This protein binds this small molecule.
Small molecule (SMILES): CC(=O)N[C@H]1[C@H](O[C@H]2[C@H](O)[C@@H](NC(C)=O)CO[C@@H]2CO)O[C@H](CO)[C@@H](O)[C@@H]1O

Binding-site contacts:
Ligand atom C4 contacts residue VAL171 of chain 1.A at 4.1 Å (hydrophobic).
Ligand atom O6 contacts residue VAL171 of chain 1.A at 4.5 Å.
Ligand atom C2 contacts residue ASN125 of chain 1.A at 4.2 Å.
Ligand atom C1 contacts residue ASN122 of chain 1.A at 1.4 Å.
Ligand atom O4 contacts residue VAL127 of chain 1.A at 4.3 Å.
Ligand atom O5 contacts residue VAL171 of chain 1.A at 3.9 Å.
Ligand atom C3 contacts residue ASN122 of chain 1.A at 3.7 Å.
Ligand atom C1 contacts residue ASN125 of chain 1.A at 4.2 Å.
Ligand atom N2 contacts residue ASN122 of chain 1.A at 2.8 Å (h-bond).
Ligand atom O6 contacts residue ASN125 of chain 1.A at 3.1 Å (h-bond).
Ligand atom O5 contacts residue ASN125 of chain 1.A at 3.3 Å (h-bond).
Ligand atom C6 contacts residue ASN125 of chain 1.A at 3.8 Å.
Ligand atom C4 contacts residue ASN122 of chain 1.A at 4.2 Å.
Ligand atom O7 contacts residue ALA123 of chain 1.A at 3.6 Å.
Ligand atom C5 contacts residue VAL127 of chain 1.A at 4.1 Å (hydrophobic).
Ligand atom C4 contacts residue ASN125 of chain 1.A at 4.4 Å.
Ligand atom C3 contacts residue ASN125 of chain 1.A at 3.4 Å.
Ligand atom O7 contacts residue GLU169 of chain 1.A at 4.2 Å.
Ligand atom O7 contacts residue VAL171 of chain 1.A at 3.5 Å.
Ligand atom C5 contacts residue ASN122 of chain 1.A at 3.6 Å.
Ligand atom C3 contacts residue VAL171 of chain 1.A at 4.3 Å (hydrophobic).
Ligand atom C5 contacts residue ASN125 of chain 1.A at 4.1 Å.
Ligand atom C7 contacts residue ALA123 of chain 1.A at 4.2 Å (hydrophobic).
Ligand atom C7 contacts residue GLU169 of chain 1.A at 4.4 Å.
Ligand atom O5 contacts residue ASN122 of chain 1.A at 2.4 Å (h-bond).
Ligand atom O3 contacts residue ASN125 of chain 1.A at 3.7 Å.
Ligand atom O7 contacts residue VAL127 of chain 1.A at 3.4 Å.
Ligand atom C2 contacts residue VAL171 of chain 1.A at 3.8 Å (hydrophobic).
Ligand atom C2 contacts residue ASN122 of chain 1.A at 2.5 Å.
Ligand atom O4 contacts residue ASN125 of chain 1.A at 3.8 Å.
Ligand atom C8 contacts residue GLU169 of chain 1.A at 3.9 Å.
Ligand atom C7 contacts residue VAL171 of chain 1.A at 4.1 Å (hydrophobic).
Ligand atom O4 contacts residue VAL171 of chain 1.A at 4.2 Å.
Ligand atom C1 contacts residue VAL171 of chain 1.A at 4.2 Å (hydrophobic).
Ligand atom O7 contacts residue ASN122 of chain 1.A at 3.2 Å (h-bond).
Ligand atom N2 contacts residue ASN125 of chain 1.A at 3.9 Å.
Ligand atom O3 contacts residue VAL171 of chain 1.A at 3.8 Å.
Ligand atom C7 contacts residue ASN122 of chain 1.A at 3.3 Å.
Ligand atom N2 contacts residue ALA123 of chain 1.A at 4.5 Å.

Sequence of chain 1.A:
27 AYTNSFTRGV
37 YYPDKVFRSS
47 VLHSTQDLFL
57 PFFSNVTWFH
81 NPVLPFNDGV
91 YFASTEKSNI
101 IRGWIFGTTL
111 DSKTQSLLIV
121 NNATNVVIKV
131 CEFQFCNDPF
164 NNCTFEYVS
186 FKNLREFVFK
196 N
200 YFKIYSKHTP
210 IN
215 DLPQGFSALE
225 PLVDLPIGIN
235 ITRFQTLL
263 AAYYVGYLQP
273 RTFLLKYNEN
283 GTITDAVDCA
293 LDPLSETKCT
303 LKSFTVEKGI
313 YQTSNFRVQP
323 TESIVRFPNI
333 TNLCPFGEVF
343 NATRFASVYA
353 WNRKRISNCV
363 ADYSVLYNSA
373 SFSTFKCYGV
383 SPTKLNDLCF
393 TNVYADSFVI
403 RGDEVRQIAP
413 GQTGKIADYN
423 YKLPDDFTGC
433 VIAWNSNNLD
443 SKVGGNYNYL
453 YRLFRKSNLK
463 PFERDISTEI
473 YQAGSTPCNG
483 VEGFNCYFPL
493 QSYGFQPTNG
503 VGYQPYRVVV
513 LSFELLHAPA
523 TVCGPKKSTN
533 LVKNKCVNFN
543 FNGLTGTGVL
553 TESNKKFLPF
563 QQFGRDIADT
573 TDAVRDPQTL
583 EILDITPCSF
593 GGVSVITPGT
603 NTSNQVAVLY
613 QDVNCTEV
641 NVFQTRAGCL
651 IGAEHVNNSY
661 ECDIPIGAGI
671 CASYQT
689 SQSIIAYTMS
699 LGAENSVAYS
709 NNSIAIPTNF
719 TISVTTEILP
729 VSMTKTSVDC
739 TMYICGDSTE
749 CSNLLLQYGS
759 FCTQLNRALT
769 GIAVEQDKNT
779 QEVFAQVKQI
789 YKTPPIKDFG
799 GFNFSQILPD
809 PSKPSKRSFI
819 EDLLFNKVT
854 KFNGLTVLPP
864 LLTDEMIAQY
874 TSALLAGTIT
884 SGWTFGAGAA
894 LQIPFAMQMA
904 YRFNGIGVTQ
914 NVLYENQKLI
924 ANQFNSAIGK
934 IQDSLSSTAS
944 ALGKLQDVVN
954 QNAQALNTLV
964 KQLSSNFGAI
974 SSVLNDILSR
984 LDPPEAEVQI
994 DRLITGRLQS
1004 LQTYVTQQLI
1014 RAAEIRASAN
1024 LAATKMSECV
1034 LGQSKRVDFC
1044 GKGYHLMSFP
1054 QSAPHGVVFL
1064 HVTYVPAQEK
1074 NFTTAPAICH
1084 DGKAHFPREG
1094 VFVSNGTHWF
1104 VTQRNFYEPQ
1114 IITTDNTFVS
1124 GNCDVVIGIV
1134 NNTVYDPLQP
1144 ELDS